Sequence of chain 1.D:
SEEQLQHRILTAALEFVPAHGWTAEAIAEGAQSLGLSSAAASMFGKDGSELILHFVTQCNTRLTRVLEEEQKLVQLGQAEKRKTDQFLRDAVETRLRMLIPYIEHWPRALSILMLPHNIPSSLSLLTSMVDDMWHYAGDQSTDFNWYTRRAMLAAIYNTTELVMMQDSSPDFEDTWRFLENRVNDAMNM

Binding-site contacts:
Ligand atom C1 contacts residue PRO126 of chain 1.D at 4.2 Å (hydrophobic).
Ligand atom C3 contacts residue LEU129 of chain 1.D at 4.2 Å (hydrophobic).
Ligand atom C6 contacts residue MET133 of chain 1.D at 4.5 Å (hydrophobic).
Ligand atom C10 contacts residue MET133 of chain 1.D at 3.9 Å (hydrophobic).
Ligand atom C1 contacts residue SER130 of chain 1.D at 3.9 Å.

The protein below binds the small molecule below.
Small molecule (SMILES): CC(C)=CCC/C(C)=C\CC/C(C)=C\CO